The protein below binds the small molecule below.
Small molecule (SMILES): CC(=O)N[C@H]1[C@H](O[C@H]2[C@H](O)[C@@H](NC(C)=O)CO[C@@H]2CO)O[C@H](CO)[C@@H](O)[C@@H]1O

Binding-site contacts:
Ligand atom C3 contacts residue TYR138 of chain 1.A at 4.0 Å (hydrophobic).
Ligand atom C7 contacts residue PRO103 of chain 1.A at 4.0 Å (hydrophobic).
Ligand atom C5 contacts residue TYR138 of chain 1.A at 3.7 Å (hydrophobic).
Ligand atom O7 contacts residue TYR138 of chain 1.A at 3.4 Å.
Ligand atom C1 contacts residue TYR138 of chain 1.A at 3.9 Å (hydrophobic).
Ligand atom O7 contacts residue PRO103 of chain 1.A at 3.3 Å (h-bond).
Ligand atom C8 contacts residue THR104 of chain 1.A at 4.0 Å.
Ligand atom C2 contacts residue ASN121 of chain 1.A at 2.4 Å.
Ligand atom O7 contacts residue THR104 of chain 1.A at 3.7 Å.
Ligand atom O7 contacts residue ASN121 of chain 1.A at 4.0 Å.
Ligand atom C4 contacts residue TYR138 of chain 1.A at 4.4 Å (hydrophobic).
Ligand atom C6 contacts residue TYR138 of chain 1.A at 4.2 Å (hydrophobic).
Ligand atom C4 contacts residue ASN121 of chain 1.A at 4.2 Å.
Ligand atom N2 contacts residue ASN121 of chain 1.A at 2.9 Å (h-bond).
Ligand atom C1 contacts residue ASN121 of chain 1.A at 1.4 Å.
Ligand atom O4 contacts residue TYR138 of chain 1.A at 4.2 Å.
Ligand atom C3 contacts residue ASN121 of chain 1.A at 3.8 Å.
Ligand atom C8 contacts residue TYR138 of chain 1.A at 4.1 Å (hydrophobic).
Ligand atom C5 contacts residue ASN121 of chain 1.A at 3.6 Å.
Ligand atom O5 contacts residue ASN121 of chain 1.A at 2.3 Å (h-bond).
Ligand atom C7 contacts residue ASN121 of chain 1.A at 3.6 Å.
Ligand atom O5 contacts residue TYR138 of chain 1.A at 4.2 Å.
Ligand atom C7 contacts residue THR104 of chain 1.A at 4.3 Å.
Ligand atom O6 contacts residue TYR138 of chain 1.A at 4.1 Å.
Ligand atom C7 contacts residue TYR138 of chain 1.A at 3.9 Å (hydrophobic).

Sequence of chain 1.A:
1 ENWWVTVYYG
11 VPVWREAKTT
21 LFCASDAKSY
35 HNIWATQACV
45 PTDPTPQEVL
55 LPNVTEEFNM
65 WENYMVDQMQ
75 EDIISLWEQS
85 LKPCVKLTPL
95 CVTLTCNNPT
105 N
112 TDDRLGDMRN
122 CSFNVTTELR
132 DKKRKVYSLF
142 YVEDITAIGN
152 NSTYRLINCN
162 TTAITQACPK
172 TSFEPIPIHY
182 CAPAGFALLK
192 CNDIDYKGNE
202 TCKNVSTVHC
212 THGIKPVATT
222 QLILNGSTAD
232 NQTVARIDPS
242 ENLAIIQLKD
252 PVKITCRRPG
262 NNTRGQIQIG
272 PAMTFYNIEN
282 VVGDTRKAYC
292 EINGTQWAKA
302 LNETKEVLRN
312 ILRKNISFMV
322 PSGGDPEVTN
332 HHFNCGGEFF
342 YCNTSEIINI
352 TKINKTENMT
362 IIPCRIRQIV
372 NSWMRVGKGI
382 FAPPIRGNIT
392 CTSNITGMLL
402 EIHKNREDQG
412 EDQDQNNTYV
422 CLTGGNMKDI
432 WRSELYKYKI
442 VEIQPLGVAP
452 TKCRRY